A small-molecule ligand and the protein it binds are described below.
Small molecule (SMILES): CC(=O)N[C@@H]1[C@@H](O)[C@H](O)[C@@H](CO)O[C@H]1O

Sequence of chain 1.F:
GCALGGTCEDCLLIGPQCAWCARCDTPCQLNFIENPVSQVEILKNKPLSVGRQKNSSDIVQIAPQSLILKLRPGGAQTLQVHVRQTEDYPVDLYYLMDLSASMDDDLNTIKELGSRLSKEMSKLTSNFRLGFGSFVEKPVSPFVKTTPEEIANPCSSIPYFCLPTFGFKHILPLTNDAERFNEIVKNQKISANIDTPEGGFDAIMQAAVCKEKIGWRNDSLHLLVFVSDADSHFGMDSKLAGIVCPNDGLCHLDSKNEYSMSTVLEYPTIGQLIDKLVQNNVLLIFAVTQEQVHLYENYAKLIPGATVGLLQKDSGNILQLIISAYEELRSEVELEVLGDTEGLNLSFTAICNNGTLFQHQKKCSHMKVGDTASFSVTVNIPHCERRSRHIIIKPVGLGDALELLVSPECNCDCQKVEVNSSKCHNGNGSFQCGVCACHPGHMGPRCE

Binding-site contacts:
Ligand atom O5 contacts residue ASP79 of chain 1.F at 3.8 Å.
Ligand atom O7 contacts residue ASN76 of chain 1.F at 4.5 Å.
Ligand atom C3 contacts residue SER78 of chain 1.F at 4.2 Å.
Ligand atom C5 contacts residue ASN76 of chain 1.F at 3.5 Å.
Ligand atom C2 contacts residue ASN76 of chain 1.F at 2.8 Å.
Ligand atom C6 contacts residue ASP79 of chain 1.F at 3.2 Å.
Ligand atom C3 contacts residue ASN76 of chain 1.F at 3.9 Å.
Ligand atom O5 contacts residue SER78 of chain 1.F at 3.9 Å.
Ligand atom C2 contacts residue SER78 of chain 1.F at 3.9 Å.
Ligand atom N2 contacts residue ASN76 of chain 1.F at 3.1 Å (h-bond).
Ligand atom C7 contacts residue ASN76 of chain 1.F at 4.0 Å.
Ligand atom C5 contacts residue ASP79 of chain 1.F at 3.9 Å.
Ligand atom O5 contacts residue ASN76 of chain 1.F at 2.4 Å (h-bond).
Ligand atom N2 contacts residue SER78 of chain 1.F at 3.8 Å.
Ligand atom C5 contacts residue SER78 of chain 1.F at 4.0 Å.
Ligand atom C4 contacts residue ASN76 of chain 1.F at 4.3 Å.
Ligand atom O6 contacts residue ASP79 of chain 1.F at 3.5 Å (salt-bridge).
Ligand atom C1 contacts residue ASN76 of chain 1.F at 1.4 Å.
Ligand atom C1 contacts residue SER78 of chain 1.F at 3.2 Å.